A small-molecule ligand and the protein it binds are described below.
Small molecule (SMILES): Fc1ccc(-c2n[nH]cc2-c2ccncc2)cc1

Sequence of chain 1.A:
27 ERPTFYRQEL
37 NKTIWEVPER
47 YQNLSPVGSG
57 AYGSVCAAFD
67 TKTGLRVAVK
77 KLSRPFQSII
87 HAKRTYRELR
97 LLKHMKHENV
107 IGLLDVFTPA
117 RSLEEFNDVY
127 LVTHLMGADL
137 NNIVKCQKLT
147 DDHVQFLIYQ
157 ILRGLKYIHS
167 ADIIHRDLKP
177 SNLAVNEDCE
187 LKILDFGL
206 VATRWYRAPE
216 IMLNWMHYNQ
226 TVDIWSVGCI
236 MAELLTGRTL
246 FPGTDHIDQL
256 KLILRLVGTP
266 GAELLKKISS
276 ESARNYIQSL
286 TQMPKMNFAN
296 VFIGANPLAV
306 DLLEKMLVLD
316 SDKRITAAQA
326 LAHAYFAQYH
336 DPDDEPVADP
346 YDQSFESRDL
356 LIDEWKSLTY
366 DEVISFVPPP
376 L

Binding-site contacts:
Ligand atom C17 contacts residue ILE273 of chain 1.A at 3.6 Å (hydrophobic).
Ligand atom C12 contacts residue GLU215 of chain 1.A at 3.9 Å.
Ligand atom C14 contacts residue LEU314 of chain 1.A at 3.8 Å (hydrophobic).
Ligand atom F19 contacts residue PRO265 of chain 1.A at 3.6 Å.
Ligand atom C18 contacts residue LEU218 of chain 1.A at 3.9 Å (hydrophobic).
Ligand atom C16 contacts residue PRO265 of chain 1.A at 3.8 Å (hydrophobic).
Ligand atom F19 contacts residue LEU218 of chain 1.A at 3.6 Å.
Ligand atom N9 contacts residue GLU215 of chain 1.A at 3.9 Å.
Ligand atom C7 contacts residue GLU215 of chain 1.A at 3.6 Å.
Ligand atom C14 contacts residue PRO214 of chain 1.A at 3.7 Å (hydrophobic).
Ligand atom F19 contacts residue LEU259 of chain 1.A at 3.9 Å.
Ligand atom N11 contacts residue LEU269 of chain 1.A at 3.9 Å.
Ligand atom C13 contacts residue LEU269 of chain 1.A at 3.7 Å (hydrophobic).
Ligand atom C17 contacts residue LEU218 of chain 1.A at 3.4 Å (hydrophobic).
Ligand atom C15 contacts residue LEU314 of chain 1.A at 3.6 Å (hydrophobic).
Ligand atom C8 contacts residue SER316 of chain 1.A at 3.8 Å.
Ligand atom C12 contacts residue LEU269 of chain 1.A at 3.7 Å (hydrophobic).
Ligand atom C1 contacts residue TRP220 of chain 1.A at 3.8 Å (hydrophobic).
Ligand atom C8 contacts residue GLU215 of chain 1.A at 3.7 Å.
Ligand atom C18 contacts residue LEU269 of chain 1.A at 3.6 Å (hydrophobic).
Ligand atom C8 contacts residue TRP220 of chain 1.A at 3.6 Å (hydrophobic).
Ligand atom C17 contacts residue ILE282 of chain 1.A at 3.8 Å (hydrophobic).
Ligand atom N11 contacts residue GLU215 of chain 1.A at 3.8 Å.
Ligand atom C18 contacts residue ILE273 of chain 1.A at 3.8 Å (hydrophobic).
Ligand atom F19 contacts residue ILE282 of chain 1.A at 3.6 Å.
Ligand atom C15 contacts residue PRO214 of chain 1.A at 3.6 Å (hydrophobic).
Ligand atom C14 contacts residue LEU218 of chain 1.A at 3.9 Å (hydrophobic).
Ligand atom C7 contacts residue LEU269 of chain 1.A at 3.8 Å (hydrophobic).
Ligand atom N11 contacts residue LEU314 of chain 1.A at 2.5 Å (h-bond).
Ligand atom N2 contacts residue ILE273 of chain 1.A at 3.9 Å.
Ligand atom C4 contacts residue TRP220 of chain 1.A at 3.5 Å (hydrophobic).
Ligand atom C17 contacts residue PRO265 of chain 1.A at 3.6 Å (hydrophobic).
Ligand atom C16 contacts residue LEU218 of chain 1.A at 3.2 Å (hydrophobic).
Ligand atom N9 contacts residue SER316 of chain 1.A at 3.3 Å (h-bond).
Ligand atom C3 contacts residue TRP220 of chain 1.A at 3.4 Å (hydrophobic).
Ligand atom N9 contacts residue LEU314 of chain 1.A at 3.2 Å (h-bond).
Ligand atom C3 contacts residue LYS272 of chain 1.A at 3.3 Å.
Ligand atom C12 contacts residue LEU314 of chain 1.A at 3.7 Å (hydrophobic).
Ligand atom N2 contacts residue TRP220 of chain 1.A at 3.4 Å.
Ligand atom C15 contacts residue LEU218 of chain 1.A at 3.5 Å (hydrophobic).